This protein binds this small molecule.
Small molecule (SMILES): CC(=O)N[C@@H]1[C@@H](O)[C@H](O)[C@@H](CO)O[C@H]1O

Binding-site contacts:
Ligand atom N2 contacts residue ASN1098 of chain 1.B at 3.0 Å (h-bond).
Ligand atom C8 contacts residue HIS1101 of chain 1.B at 3.7 Å.
Ligand atom C4 contacts residue ASN1098 of chain 1.B at 4.2 Å.
Ligand atom O7 contacts residue ASN1098 of chain 1.B at 4.0 Å.
Ligand atom C1 contacts residue ASN1098 of chain 1.B at 1.4 Å.
Ligand atom C7 contacts residue HIS1101 of chain 1.B at 3.8 Å.
Ligand atom C3 contacts residue ASN1098 of chain 1.B at 3.8 Å.
Ligand atom C8 contacts residue ASN1098 of chain 1.B at 4.3 Å.
Ligand atom O5 contacts residue ASN1098 of chain 1.B at 2.3 Å (h-bond).
Ligand atom O7 contacts residue HIS1101 of chain 1.B at 3.1 Å (h-bond).
Ligand atom C7 contacts residue ASN1098 of chain 1.B at 3.8 Å.
Ligand atom C8 contacts residue THR1100 of chain 1.B at 4.1 Å.
Ligand atom C5 contacts residue ASN1098 of chain 1.B at 3.6 Å.
Ligand atom C2 contacts residue ASN1098 of chain 1.B at 2.5 Å.

Sequence of chain 1.B:
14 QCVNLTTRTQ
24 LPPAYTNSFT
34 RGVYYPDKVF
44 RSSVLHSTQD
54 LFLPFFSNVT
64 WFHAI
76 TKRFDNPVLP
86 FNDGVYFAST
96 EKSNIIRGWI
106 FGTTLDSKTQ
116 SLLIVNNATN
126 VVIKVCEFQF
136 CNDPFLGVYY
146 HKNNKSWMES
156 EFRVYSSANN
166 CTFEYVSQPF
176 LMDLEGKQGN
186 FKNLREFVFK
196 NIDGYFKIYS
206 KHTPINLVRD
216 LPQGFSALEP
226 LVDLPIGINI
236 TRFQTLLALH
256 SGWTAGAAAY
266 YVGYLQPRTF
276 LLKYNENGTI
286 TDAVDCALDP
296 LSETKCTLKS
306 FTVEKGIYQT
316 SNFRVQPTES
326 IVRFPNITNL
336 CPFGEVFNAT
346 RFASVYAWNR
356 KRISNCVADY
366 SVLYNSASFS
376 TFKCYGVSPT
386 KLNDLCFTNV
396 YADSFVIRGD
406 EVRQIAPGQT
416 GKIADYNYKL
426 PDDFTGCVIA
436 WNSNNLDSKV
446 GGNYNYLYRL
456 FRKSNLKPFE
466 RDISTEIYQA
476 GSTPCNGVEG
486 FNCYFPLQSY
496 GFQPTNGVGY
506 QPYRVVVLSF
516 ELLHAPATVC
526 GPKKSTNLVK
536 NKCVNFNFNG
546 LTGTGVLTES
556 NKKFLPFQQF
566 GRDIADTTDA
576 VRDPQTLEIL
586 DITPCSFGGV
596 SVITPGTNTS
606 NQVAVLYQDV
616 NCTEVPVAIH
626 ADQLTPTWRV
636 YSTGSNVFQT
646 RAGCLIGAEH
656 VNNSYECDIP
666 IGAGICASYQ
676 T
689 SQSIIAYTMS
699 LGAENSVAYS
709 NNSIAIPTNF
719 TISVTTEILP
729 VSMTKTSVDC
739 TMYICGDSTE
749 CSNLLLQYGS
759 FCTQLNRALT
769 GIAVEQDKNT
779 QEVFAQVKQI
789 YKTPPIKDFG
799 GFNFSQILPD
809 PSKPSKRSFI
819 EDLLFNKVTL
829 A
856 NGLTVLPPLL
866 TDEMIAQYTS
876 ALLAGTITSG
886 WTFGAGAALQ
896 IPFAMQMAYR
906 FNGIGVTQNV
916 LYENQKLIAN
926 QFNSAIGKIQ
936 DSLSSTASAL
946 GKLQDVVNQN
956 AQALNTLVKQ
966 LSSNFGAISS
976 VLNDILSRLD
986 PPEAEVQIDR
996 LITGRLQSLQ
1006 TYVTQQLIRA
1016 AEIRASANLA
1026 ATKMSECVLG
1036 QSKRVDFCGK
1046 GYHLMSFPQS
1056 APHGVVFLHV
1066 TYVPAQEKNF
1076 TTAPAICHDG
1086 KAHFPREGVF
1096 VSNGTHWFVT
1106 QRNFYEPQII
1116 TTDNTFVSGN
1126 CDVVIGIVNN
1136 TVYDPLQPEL